Binding-site contacts:
Ligand atom C5 contacts residue ASN714 of chain 1.A at 3.7 Å.
Ligand atom O5 contacts residue ASN714 of chain 1.A at 2.4 Å (h-bond).
Ligand atom O7 contacts residue ASN714 of chain 1.A at 3.5 Å (h-bond).
Ligand atom C2 contacts residue ASN714 of chain 1.A at 2.4 Å.
Ligand atom C4 contacts residue ASN714 of chain 1.A at 4.2 Å.
Ligand atom C1 contacts residue ASN714 of chain 1.A at 1.4 Å.
Ligand atom C7 contacts residue ASN714 of chain 1.A at 3.4 Å.
Ligand atom N2 contacts residue ASN714 of chain 1.A at 2.9 Å (h-bond).
Ligand atom C8 contacts residue ASN714 of chain 1.A at 4.1 Å.
Ligand atom C3 contacts residue ASN714 of chain 1.A at 3.8 Å.

Sequence of chain 1.A:
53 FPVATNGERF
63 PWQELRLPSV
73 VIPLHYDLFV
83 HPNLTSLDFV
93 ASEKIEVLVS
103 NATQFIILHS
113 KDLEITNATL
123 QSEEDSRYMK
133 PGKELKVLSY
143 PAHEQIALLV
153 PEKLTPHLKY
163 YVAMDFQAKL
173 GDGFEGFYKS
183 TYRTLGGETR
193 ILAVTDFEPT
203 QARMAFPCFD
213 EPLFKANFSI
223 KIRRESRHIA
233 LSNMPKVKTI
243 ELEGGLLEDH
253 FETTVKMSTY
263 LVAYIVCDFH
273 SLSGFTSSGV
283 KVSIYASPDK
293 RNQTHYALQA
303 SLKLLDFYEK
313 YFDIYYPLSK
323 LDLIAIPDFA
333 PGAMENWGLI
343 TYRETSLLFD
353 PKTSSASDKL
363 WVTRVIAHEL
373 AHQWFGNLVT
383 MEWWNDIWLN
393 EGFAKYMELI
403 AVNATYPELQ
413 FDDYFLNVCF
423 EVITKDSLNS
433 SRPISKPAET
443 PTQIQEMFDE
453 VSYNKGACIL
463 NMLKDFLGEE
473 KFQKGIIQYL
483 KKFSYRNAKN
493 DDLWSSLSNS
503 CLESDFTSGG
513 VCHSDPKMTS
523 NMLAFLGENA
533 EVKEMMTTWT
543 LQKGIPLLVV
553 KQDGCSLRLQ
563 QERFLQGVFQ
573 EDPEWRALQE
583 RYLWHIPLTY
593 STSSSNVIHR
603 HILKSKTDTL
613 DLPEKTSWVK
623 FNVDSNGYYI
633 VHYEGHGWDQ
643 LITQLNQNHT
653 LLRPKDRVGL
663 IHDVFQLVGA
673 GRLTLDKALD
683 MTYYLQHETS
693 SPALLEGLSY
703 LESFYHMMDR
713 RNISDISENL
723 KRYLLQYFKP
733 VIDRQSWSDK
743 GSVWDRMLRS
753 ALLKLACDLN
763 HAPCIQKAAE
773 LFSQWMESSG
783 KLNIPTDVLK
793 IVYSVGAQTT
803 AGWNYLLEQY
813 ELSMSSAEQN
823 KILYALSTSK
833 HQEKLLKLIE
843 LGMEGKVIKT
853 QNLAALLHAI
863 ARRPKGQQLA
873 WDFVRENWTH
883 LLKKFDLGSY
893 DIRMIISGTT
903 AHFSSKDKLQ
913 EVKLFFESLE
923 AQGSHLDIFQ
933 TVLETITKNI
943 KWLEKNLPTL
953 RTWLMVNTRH

A protein and the small-molecule ligand that binds it are described below.
Small molecule (SMILES): CC(=O)N[C@@H]1[C@@H](O)[C@H](O)[C@@H](CO)O[C@H]1O